Sequence of chain 1.A:
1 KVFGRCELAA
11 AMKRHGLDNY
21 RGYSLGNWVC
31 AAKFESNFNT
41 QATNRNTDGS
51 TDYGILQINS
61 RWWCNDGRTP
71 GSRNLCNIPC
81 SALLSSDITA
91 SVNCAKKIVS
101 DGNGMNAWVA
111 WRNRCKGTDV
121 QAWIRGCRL

This protein binds this small molecule.
Small molecule (SMILES): c1cc(CN23->[Ni]45N(CCCN4CC2)CCN5CCC3)ccc1CN12->[Ni]34N(CCCN3CC1)CCN4CCC2

Binding-site contacts:
Ligand atom C3 contacts residue TRP62 of chain 1.A at 3.7 Å (hydrophobic).
Ligand atom C5 contacts residue TRP62 of chain 1.A at 3.4 Å (hydrophobic).
Ligand atom C10 contacts residue ASP101 of chain 1.A at 3.5 Å.
Ligand atom NI1 contacts residue ASP101 of chain 1.A at 2.6 Å.
Ligand atom N14 contacts residue ASN103 of chain 1.A at 4.0 Å.
Ligand atom N11 contacts residue ASP101 of chain 1.A at 3.3 Å (salt-bridge).
Ligand atom C6 contacts residue TRP62 of chain 1.A at 3.7 Å (hydrophobic).
Ligand atom C1 contacts residue ASN103 of chain 1.A at 3.7 Å.
Ligand atom C5 contacts residue ASP101 of chain 1.A at 3.5 Å.
Ligand atom C1 contacts residue ASP101 of chain 1.A at 4.2 Å.
Ligand atom C12 contacts residue ASP101 of chain 1.A at 3.8 Å.
Ligand atom C13 contacts residue ASN103 of chain 1.A at 3.5 Å.
Ligand atom N14 contacts residue ASP101 of chain 1.A at 3.4 Å (salt-bridge).
Ligand atom C9 contacts residue ASP101 of chain 1.A at 4.0 Å.
Ligand atom C6 contacts residue TRP63 of chain 1.A at 4.4 Å (hydrophobic).
Ligand atom N4 contacts residue ASP101 of chain 1.A at 3.2 Å (salt-bridge).
Ligand atom N7 contacts residue ASP101 of chain 1.A at 3.1 Å (salt-bridge).
Ligand atom C8 contacts residue ASP101 of chain 1.A at 3.1 Å.
Ligand atom C3 contacts residue ASP101 of chain 1.A at 4.1 Å.
Ligand atom C6 contacts residue ASP101 of chain 1.A at 3.7 Å.
Ligand atom C13 contacts residue ASP101 of chain 1.A at 4.1 Å.
Ligand atom C5 contacts residue TRP63 of chain 1.A at 3.7 Å (hydrophobic).
Ligand atom C6 contacts residue LEU75 of chain 1.A at 3.9 Å (hydrophobic).
Ligand atom N4 contacts residue TRP62 of chain 1.A at 4.1 Å.